Sequence of chain 1.A:
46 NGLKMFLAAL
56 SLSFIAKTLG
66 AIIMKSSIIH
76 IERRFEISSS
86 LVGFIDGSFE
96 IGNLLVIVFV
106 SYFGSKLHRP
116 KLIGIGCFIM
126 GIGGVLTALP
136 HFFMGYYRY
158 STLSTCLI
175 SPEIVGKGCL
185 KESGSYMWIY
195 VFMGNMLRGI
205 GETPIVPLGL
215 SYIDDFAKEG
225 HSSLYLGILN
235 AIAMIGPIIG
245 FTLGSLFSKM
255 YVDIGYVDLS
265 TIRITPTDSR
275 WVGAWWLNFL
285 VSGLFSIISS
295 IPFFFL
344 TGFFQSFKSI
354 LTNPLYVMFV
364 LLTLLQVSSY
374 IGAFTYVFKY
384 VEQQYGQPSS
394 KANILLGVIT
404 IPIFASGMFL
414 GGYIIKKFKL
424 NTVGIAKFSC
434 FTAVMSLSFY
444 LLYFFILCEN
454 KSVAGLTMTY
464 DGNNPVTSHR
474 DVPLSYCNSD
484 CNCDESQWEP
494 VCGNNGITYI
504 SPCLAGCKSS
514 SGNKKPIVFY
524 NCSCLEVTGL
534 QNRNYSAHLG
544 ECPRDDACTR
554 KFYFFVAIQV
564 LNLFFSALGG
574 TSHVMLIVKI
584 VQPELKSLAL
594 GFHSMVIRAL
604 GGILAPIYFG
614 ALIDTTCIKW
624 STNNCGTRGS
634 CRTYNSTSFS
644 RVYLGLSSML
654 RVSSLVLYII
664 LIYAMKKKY

The protein below binds the small molecule below.
Small molecule (SMILES): CC(=O)N[C@H]1[C@H](O[C@H]2[C@H](O)[C@@H](NC(C)=O)CO[C@@H]2CO)O[C@H](CO)[C@@H](O)[C@@H]1O

Binding-site contacts:
Ligand atom C7 contacts residue NAG1 of chain 1.C at 3.6 Å.
Ligand atom C5 contacts residue ASN524 of chain 1.A at 3.7 Å.
Ligand atom N2 contacts residue ASN524 of chain 1.A at 2.8 Å (h-bond).
Ligand atom O7 contacts residue NAG1 of chain 1.C at 3.0 Å (h-bond).
Ligand atom C4 contacts residue ASN524 of chain 1.A at 4.4 Å.
Ligand atom O7 contacts residue ASN524 of chain 1.A at 3.2 Å (h-bond).
Ligand atom C2 contacts residue ASN524 of chain 1.A at 2.6 Å.
Ligand atom O5 contacts residue ASN524 of chain 1.A at 2.3 Å (h-bond).
Ligand atom C3 contacts residue ASN524 of chain 1.A at 4.0 Å.
Ligand atom N2 contacts residue NAG1 of chain 1.C at 4.3 Å.
Ligand atom C8 contacts residue ASN524 of chain 1.A at 3.8 Å.
Ligand atom C1 contacts residue ASN524 of chain 1.A at 1.5 Å.
Ligand atom C8 contacts residue NAG1 of chain 1.C at 3.6 Å.
Ligand atom C7 contacts residue ASN524 of chain 1.A at 3.1 Å.